Sequence of chain 1.A:
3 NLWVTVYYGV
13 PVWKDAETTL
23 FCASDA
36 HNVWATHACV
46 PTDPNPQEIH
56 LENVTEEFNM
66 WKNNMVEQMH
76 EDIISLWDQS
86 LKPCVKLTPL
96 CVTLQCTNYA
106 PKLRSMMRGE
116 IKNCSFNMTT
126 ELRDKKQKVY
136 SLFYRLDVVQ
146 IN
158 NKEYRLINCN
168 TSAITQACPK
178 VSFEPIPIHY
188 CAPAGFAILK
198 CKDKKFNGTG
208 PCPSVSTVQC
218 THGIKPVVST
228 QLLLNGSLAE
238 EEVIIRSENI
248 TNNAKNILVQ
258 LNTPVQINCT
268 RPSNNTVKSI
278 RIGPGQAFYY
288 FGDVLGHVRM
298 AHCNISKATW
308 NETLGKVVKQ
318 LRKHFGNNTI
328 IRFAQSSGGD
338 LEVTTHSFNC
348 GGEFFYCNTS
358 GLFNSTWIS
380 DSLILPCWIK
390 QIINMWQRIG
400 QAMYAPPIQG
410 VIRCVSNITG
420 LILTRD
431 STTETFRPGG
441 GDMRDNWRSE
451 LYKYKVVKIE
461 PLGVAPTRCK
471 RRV

A small-molecule ligand and the protein it binds are described below.
Small molecule (SMILES): CC(=O)N[C@H]1[C@H](O[C@H]2[C@H](O)[C@@H](NC(C)=O)CO[C@@H]2CO)O[C@H](CO)[C@@H](O)[C@@H]1O

Binding-site contacts:
Ligand atom C4 contacts residue ASN355 of chain 1.A at 4.2 Å.
Ligand atom C3 contacts residue ASN355 of chain 1.A at 3.6 Å.
Ligand atom C1 contacts residue SER357 of chain 1.A at 3.6 Å.
Ligand atom C8 contacts residue NAG1 of chain 1.RA at 3.4 Å.
Ligand atom O7 contacts residue GLN332 of chain 1.A at 3.2 Å (h-bond).
Ligand atom C5 contacts residue ASN355 of chain 1.A at 3.6 Å.
Ligand atom C7 contacts residue GLN332 of chain 1.A at 4.0 Å.
Ligand atom C8 contacts residue ASN355 of chain 1.A at 4.5 Å.
Ligand atom C8 contacts residue THR342 of chain 1.A at 3.6 Å.
Ligand atom C8 contacts residue THR341 of chain 1.A at 3.6 Å.
Ligand atom O5 contacts residue ASN355 of chain 1.A at 2.4 Å (h-bond).
Ligand atom N2 contacts residue ASN355 of chain 1.A at 2.8 Å (h-bond).
Ligand atom C5 contacts residue SER357 of chain 1.A at 4.0 Å.
Ligand atom C1 contacts residue ASN355 of chain 1.A at 1.4 Å.
Ligand atom C8 contacts residue GLN332 of chain 1.A at 4.3 Å.
Ligand atom O5 contacts residue SER357 of chain 1.A at 3.8 Å.
Ligand atom O7 contacts residue ASN355 of chain 1.A at 3.8 Å.
Ligand atom C7 contacts residue ASN355 of chain 1.A at 3.5 Å.
Ligand atom C7 contacts residue NAG1 of chain 1.RA at 4.5 Å.
Ligand atom C2 contacts residue ASN355 of chain 1.A at 2.4 Å.